Binding-site contacts:
Ligand atom C3' contacts residue VAL50 of chain 1.A at 3.2 Å (hydrophobic).
Ligand atom N3A contacts residue GTP1 of chain 1.U at 3.6 Å (h-bond).
Ligand atom O1G contacts residue ARG246 of chain 1.D at 2.9 Å (salt-bridge).
Ligand atom N6 contacts residue ASN252 of chain 1.D at 3.2 Å (h-bond).
Ligand atom O2A contacts residue HIS270 of chain 1.A at 2.7 Å (h-bond).
Ligand atom O2G contacts residue GTP1 of chain 1.U at 2.8 Å (h-bond).
Ligand atom O3B contacts residue MG1 of chain 1.S at 3.4 Å.
Ligand atom O1G contacts residue LYS248 of chain 1.D at 3.1 Å (salt-bridge).
Ligand atom C3' contacts residue GTP1 of chain 1.U at 3.4 Å.
Ligand atom N9 contacts residue ARG227 of chain 1.D at 3.4 Å (salt-bridge).
Ligand atom C2' contacts residue VAL50 of chain 1.A at 3.5 Å (hydrophobic).
Ligand atom O2G contacts residue MG1 of chain 1.S at 1.9 Å.
Ligand atom O1A contacts residue LYS248 of chain 1.D at 2.8 Å (salt-bridge).
Ligand atom PB contacts residue MG1 of chain 1.S at 3.1 Å.
Ligand atom O2A contacts residue LYS271 of chain 1.A at 3.5 Å (salt-bridge).
Ligand atom O2B contacts residue LYS271 of chain 1.A at 2.7 Å (salt-bridge).
Ligand atom O3B contacts residue LYS271 of chain 1.A at 3.0 Å (salt-bridge).
Ligand atom C5 contacts residue ARG227 of chain 1.D at 3.5 Å.
Ligand atom N3 contacts residue ASN13 of chain 1.B at 3.0 Å (h-bond).
Ligand atom N3A contacts residue LYS248 of chain 1.D at 3.6 Å (salt-bridge).
Ligand atom O2B contacts residue HIS270 of chain 1.A at 3.3 Å.
Ligand atom O3' contacts residue ASN13 of chain 1.B at 2.9 Å (h-bond).
Ligand atom O1A contacts residue ARG227 of chain 1.D at 2.8 Å (salt-bridge).
Ligand atom C1' contacts residue PHE51 of chain 1.A at 3.5 Å (hydrophobic).
Ligand atom O3' contacts residue VAL50 of chain 1.A at 2.7 Å (h-bond).
Ligand atom C5' contacts residue VAL11 of chain 1.B at 3.3 Å (hydrophobic).
Ligand atom N9 contacts residue PHE51 of chain 1.A at 3.4 Å.
Ligand atom C4 contacts residue ARG227 of chain 1.D at 3.3 Å.
Ligand atom O2G contacts residue LYS417 of chain 1.D at 2.8 Å (salt-bridge).
Ligand atom O1B contacts residue GTP1 of chain 1.U at 2.7 Å (h-bond).
Ligand atom C4' contacts residue GTP1 of chain 1.U at 3.5 Å.
Ligand atom C5' contacts residue GTP1 of chain 1.U at 3.4 Å.
Ligand atom PG contacts residue MG1 of chain 1.S at 3.1 Å.
Ligand atom O4' contacts residue ARG227 of chain 1.D at 3.0 Å (salt-bridge).
Ligand atom O3G contacts residue LYS417 of chain 1.D at 3.4 Å.
Ligand atom PB contacts residue LYS271 of chain 1.A at 3.5 Å.
Ligand atom O3G contacts residue ARG246 of chain 1.D at 2.9 Å (salt-bridge).
Ligand atom O1B contacts residue MG1 of chain 1.S at 2.0 Å.
Ligand atom N7 contacts residue ARG227 of chain 1.D at 3.5 Å (salt-bridge).
Ligand atom N6 contacts residue ARG266 of chain 1.A at 3.3 Å.

Sequence of chain 1.A:
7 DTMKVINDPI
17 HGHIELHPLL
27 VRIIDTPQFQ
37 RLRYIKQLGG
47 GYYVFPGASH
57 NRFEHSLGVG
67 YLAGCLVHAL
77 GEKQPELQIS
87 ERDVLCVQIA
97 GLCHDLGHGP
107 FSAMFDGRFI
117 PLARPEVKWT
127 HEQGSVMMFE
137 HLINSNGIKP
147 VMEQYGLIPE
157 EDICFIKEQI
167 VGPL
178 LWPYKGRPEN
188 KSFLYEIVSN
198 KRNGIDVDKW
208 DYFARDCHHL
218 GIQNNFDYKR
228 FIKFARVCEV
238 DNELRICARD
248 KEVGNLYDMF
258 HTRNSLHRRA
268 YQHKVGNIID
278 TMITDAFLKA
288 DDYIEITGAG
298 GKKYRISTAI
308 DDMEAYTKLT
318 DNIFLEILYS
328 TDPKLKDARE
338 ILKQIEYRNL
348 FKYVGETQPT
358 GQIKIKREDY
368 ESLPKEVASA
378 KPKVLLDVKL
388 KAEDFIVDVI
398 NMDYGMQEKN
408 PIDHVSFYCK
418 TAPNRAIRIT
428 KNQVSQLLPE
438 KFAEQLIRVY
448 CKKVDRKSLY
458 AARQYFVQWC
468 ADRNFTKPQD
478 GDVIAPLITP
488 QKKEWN

Sequence of chain 1.D:
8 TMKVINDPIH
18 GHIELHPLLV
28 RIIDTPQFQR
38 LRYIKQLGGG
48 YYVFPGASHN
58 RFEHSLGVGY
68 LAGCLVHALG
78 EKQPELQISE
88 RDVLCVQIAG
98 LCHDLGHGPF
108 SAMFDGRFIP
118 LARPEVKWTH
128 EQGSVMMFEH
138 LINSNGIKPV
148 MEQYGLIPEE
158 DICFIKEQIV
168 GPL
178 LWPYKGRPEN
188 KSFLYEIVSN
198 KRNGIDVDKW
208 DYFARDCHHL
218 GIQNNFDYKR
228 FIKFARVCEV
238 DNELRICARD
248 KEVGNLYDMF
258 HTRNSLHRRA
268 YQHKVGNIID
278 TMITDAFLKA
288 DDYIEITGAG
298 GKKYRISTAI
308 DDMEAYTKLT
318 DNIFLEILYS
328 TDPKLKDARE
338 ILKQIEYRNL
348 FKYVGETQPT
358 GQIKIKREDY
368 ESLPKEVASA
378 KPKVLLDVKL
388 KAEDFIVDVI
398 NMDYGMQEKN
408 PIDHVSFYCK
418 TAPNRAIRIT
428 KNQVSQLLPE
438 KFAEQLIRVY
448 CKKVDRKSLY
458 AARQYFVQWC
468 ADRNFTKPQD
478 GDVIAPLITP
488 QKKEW

Sequence of chain 1.B:
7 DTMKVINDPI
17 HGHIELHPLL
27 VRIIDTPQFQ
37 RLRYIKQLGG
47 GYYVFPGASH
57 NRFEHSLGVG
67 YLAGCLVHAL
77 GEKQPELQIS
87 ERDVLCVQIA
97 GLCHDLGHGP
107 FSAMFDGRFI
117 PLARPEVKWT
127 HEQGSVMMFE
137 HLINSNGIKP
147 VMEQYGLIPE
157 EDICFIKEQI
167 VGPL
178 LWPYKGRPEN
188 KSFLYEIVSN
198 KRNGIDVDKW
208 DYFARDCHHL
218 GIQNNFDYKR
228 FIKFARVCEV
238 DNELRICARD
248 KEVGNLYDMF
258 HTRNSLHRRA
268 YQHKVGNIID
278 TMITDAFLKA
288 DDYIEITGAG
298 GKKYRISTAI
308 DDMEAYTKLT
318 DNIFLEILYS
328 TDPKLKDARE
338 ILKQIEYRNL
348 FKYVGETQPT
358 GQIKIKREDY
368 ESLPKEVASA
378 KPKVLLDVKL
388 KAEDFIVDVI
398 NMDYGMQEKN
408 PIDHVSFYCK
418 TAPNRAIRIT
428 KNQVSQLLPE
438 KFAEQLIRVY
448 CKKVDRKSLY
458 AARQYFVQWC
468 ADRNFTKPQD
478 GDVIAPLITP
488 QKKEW

The protein below binds the small molecule below.
Small molecule (SMILES): Nc1ncnc2c1ncn2[C@H]1C[C@H](O)[C@@H](CO[P](=O)(O)N[P](=O)(O)OP(=O)(O)O)O1